Binding-site contacts:
Ligand atom O1A contacts residue LYS54 of chain 1.A at 3.6 Å.
Ligand atom C5' contacts residue GLY28 of chain 1.A at 3.5 Å.
Ligand atom O3G contacts residue ASP146 of chain 1.A at 2.6 Å (salt-bridge).
Ligand atom O2A contacts residue MG1 of chain 1.G at 2.1 Å.
Ligand atom O5' contacts residue VAL35 of chain 1.A at 3.4 Å.
Ligand atom N6 contacts residue LEU153 of chain 1.A at 3.4 Å.
Ligand atom O1B contacts residue ARG150 of chain 1.A at 3.7 Å.
Ligand atom C2 contacts residue LEU101 of chain 1.A at 3.7 Å (hydrophobic).
Ligand atom PB contacts residue MG1 of chain 1.G at 3.2 Å.
Ligand atom N3B contacts residue ARG150 of chain 1.A at 3.4 Å (salt-bridge).
Ligand atom O3A contacts residue SER29 of chain 1.A at 3.6 Å.
Ligand atom O1A contacts residue GLY30 of chain 1.A at 3.5 Å (h-bond).
Ligand atom N6 contacts residue GLN100 of chain 1.A at 3.0 Å (h-bond).
Ligand atom PG contacts residue ASP146 of chain 1.A at 3.6 Å.
Ligand atom PG contacts residue ALA31 of chain 1.A at 3.7 Å.
Ligand atom C2 contacts residue MET102 of chain 1.A at 3.3 Å (hydrophobic).
Ligand atom O3A contacts residue MG1 of chain 1.G at 3.6 Å.
Ligand atom O2B contacts residue MG1 of chain 1.G at 2.0 Å.
Ligand atom O1G contacts residue ALA31 of chain 1.A at 3.5 Å (h-bond).
Ligand atom N1 contacts residue MET102 of chain 1.A at 3.0 Å (h-bond).
Ligand atom N3B contacts residue GLY30 of chain 1.A at 3.5 Å.
Ligand atom N6 contacts residue MET99 of chain 1.A at 3.3 Å (h-bond).
Ligand atom O2A contacts residue ASP164 of chain 1.A at 2.9 Å (salt-bridge).
Ligand atom O2G contacts residue GLY30 of chain 1.A at 3.5 Å.
Ligand atom O2A contacts residue LYS54 of chain 1.A at 2.8 Å (salt-bridge).
Ligand atom O1A contacts residue VAL35 of chain 1.A at 3.4 Å.
Ligand atom O2' contacts residue ASP109 of chain 1.A at 3.6 Å (salt-bridge).
Ligand atom O1A contacts residue GLY33 of chain 1.A at 3.4 Å (h-bond).
Ligand atom O2G contacts residue ALA31 of chain 1.A at 2.8 Å (h-bond).
Ligand atom O2' contacts residue CYS106 of chain 1.A at 3.6 Å.
Ligand atom O3A contacts residue GLY30 of chain 1.A at 3.4 Å (h-bond).
Ligand atom PA contacts residue MG1 of chain 1.G at 3.2 Å.
Ligand atom O4' contacts residue VAL35 of chain 1.A at 3.5 Å.
Ligand atom N6 contacts residue ALA52 of chain 1.A at 3.5 Å.
Ligand atom O3G contacts residue ASN151 of chain 1.A at 3.5 Å (h-bond).
Ligand atom O5' contacts residue MG1 of chain 1.G at 3.7 Å.
Ligand atom O1A contacts residue SER29 of chain 1.A at 3.7 Å.
Ligand atom O3G contacts residue ARG150 of chain 1.A at 2.9 Å (salt-bridge).
Ligand atom O2B contacts residue ASN151 of chain 1.A at 2.9 Å (h-bond).
Ligand atom C5' contacts residue SER29 of chain 1.A at 3.5 Å.

A small-molecule ligand and the protein it binds are described below.
Small molecule (SMILES): Nc1ncnc2c1ncn2[C@@H]1O[C@H](CO[P](=O)(O)O[P](=O)(O)NP(=O)(O)O)[C@@H](O)[C@H]1O

Sequence of chain 1.A:
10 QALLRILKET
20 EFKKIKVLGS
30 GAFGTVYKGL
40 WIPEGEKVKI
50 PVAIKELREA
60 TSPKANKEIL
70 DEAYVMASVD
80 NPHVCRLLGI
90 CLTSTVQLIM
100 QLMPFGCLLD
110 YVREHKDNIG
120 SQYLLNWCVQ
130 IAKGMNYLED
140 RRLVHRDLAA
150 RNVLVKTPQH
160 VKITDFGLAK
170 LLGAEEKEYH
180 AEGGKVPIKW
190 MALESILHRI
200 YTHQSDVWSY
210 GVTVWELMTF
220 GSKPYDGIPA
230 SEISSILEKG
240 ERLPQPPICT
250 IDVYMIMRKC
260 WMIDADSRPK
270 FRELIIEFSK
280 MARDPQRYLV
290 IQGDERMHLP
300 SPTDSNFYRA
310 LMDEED